The small molecule below binds the protein below.
Small molecule (SMILES): N[C@@H](Cc1ccc(O)cc1)C(=O)N1CCC[C@H]1C(=O)N[C@@H](Cc1ccc(O)cc1)C(=O)O

Sequence of chain 3.A:
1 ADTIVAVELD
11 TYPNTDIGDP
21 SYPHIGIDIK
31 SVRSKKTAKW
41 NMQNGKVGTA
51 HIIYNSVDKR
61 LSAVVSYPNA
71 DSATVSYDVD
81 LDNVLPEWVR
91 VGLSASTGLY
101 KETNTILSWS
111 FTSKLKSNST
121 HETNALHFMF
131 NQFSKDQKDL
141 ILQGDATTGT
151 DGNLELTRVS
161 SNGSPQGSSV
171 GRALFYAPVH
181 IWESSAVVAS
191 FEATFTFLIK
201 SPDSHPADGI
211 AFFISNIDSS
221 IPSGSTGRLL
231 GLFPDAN

Binding-site contacts:
Ligand atom O contacts residue SER21 of chain 3.A at 3.3 Å (h-bond).
Ligand atom C contacts residue THR15 of chain 3.A at 4.1 Å.
Ligand atom CA contacts residue THR15 of chain 3.A at 3.8 Å.
Ligand atom CE1 contacts residue ASP16 of chain 3.A at 4.3 Å.
Ligand atom CB contacts residue THR15 of chain 3.A at 4.0 Å.
Ligand atom OH contacts residue ASP16 of chain 3.A at 3.8 Å.
Ligand atom O contacts residue THR15 of chain 3.A at 3.8 Å.
Ligand atom CD2 contacts residue SER21 of chain 3.A at 4.0 Å.
Ligand atom CD2 contacts residue THR15 of chain 3.A at 3.9 Å.
Ligand atom CE1 contacts residue THR15 of chain 3.A at 3.5 Å.
Ligand atom CD1 contacts residue THR15 of chain 3.A at 3.4 Å.
Ligand atom CD2 contacts residue PTD1 of chain 3.E at 3.9 Å.
Ligand atom CZ contacts residue ASP16 of chain 3.A at 4.2 Å.
Ligand atom CE2 contacts residue THR15 of chain 3.A at 4.3 Å.
Ligand atom OH contacts residue PTD1 of chain 3.E at 4.3 Å.
Ligand atom OH contacts residue THR15 of chain 3.A at 4.2 Å.
Ligand atom N contacts residue SER21 of chain 3.A at 3.6 Å.
Ligand atom CE2 contacts residue PTD1 of chain 3.E at 3.2 Å.
Ligand atom CZ contacts residue PTD1 of chain 3.E at 4.2 Å.
Ligand atom CG contacts residue THR15 of chain 3.A at 3.6 Å.
Ligand atom CA contacts residue SER21 of chain 3.A at 3.5 Å.
Ligand atom N contacts residue THR15 of chain 3.A at 2.7 Å (h-bond).
Ligand atom C contacts residue SER21 of chain 3.A at 4.2 Å.
Ligand atom CZ contacts residue THR15 of chain 3.A at 4.1 Å.